Sequence of chain 1.D:
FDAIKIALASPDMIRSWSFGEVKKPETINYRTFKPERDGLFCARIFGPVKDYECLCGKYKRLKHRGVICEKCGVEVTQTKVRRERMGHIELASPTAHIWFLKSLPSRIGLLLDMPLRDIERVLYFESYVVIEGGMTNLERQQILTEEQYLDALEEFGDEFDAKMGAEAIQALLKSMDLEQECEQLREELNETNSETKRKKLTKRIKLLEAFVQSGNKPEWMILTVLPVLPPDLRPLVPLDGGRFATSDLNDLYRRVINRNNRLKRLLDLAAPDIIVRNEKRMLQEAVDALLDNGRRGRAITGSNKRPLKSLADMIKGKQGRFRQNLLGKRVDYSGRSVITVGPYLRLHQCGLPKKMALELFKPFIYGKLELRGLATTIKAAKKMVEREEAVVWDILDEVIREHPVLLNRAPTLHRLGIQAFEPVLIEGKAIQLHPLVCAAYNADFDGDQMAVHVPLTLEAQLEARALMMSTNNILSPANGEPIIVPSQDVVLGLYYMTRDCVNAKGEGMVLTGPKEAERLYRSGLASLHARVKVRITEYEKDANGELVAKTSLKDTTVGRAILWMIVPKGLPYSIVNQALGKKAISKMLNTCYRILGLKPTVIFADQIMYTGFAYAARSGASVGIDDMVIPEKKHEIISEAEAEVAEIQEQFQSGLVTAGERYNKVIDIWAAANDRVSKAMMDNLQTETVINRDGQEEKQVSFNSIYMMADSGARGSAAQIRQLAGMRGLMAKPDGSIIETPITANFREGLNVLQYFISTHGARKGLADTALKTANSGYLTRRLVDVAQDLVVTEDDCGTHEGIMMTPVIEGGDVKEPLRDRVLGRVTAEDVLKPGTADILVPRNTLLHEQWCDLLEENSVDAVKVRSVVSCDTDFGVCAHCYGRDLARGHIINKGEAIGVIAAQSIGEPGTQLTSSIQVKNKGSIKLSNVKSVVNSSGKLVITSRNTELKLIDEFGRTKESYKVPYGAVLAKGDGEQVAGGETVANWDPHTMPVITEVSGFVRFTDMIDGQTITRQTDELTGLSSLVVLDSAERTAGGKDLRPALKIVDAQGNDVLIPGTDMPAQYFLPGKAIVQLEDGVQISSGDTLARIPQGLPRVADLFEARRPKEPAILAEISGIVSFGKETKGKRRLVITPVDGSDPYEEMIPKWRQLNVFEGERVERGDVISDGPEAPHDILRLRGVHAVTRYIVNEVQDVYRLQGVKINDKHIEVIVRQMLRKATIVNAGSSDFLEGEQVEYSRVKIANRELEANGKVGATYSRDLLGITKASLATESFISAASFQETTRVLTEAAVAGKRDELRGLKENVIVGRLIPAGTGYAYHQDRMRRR

Binding-site contacts:
Ligand atom OP1 contacts residue GLN688 of chain 1.C at 3.5 Å (h-bond).
Ligand atom C5' contacts residue HIS1237 of chain 1.C at 3.8 Å.
Ligand atom C4 contacts residue ASP534 of chain 1.F at 3.9 Å.
Ligand atom OP1 contacts residue ILE572 of chain 1.C at 3.8 Å.
Ligand atom C2' contacts residue MG1 of chain 1.N at 3.4 Å.
Ligand atom O2' contacts residue ASP464 of chain 1.D at 2.7 Å (salt-bridge).
Ligand atom P contacts residue ASN568 of chain 1.C at 3.3 Å.
Ligand atom O3' contacts residue MG1 of chain 1.N at 2.0 Å.
Ligand atom O2' contacts residue ARG425 of chain 1.D at 2.9 Å (salt-bridge).
Ligand atom OP2 contacts residue ARG540 of chain 1.C at 3.8 Å.
Ligand atom C5' contacts residue ARG687 of chain 1.C at 3.7 Å.
Ligand atom C4' contacts residue MG1 of chain 1.N at 3.2 Å.
Ligand atom C3' contacts residue ASP464 of chain 1.D at 3.7 Å.
Ligand atom P contacts residue LYS1073 of chain 1.C at 3.5 Å.
Ligand atom C5 contacts residue ASP534 of chain 1.F at 3.6 Å.
Ligand atom OP2 contacts residue ASN568 of chain 1.C at 3.1 Å (h-bond).
Ligand atom O3' contacts residue GLN688 of chain 1.C at 3.5 Å (h-bond).
Ligand atom O5' contacts residue ARG540 of chain 1.C at 3.0 Å (salt-bridge).
Ligand atom O2' contacts residue MG1 of chain 1.N at 2.8 Å.
Ligand atom C4' contacts residue ASP464 of chain 1.D at 3.3 Å.
Ligand atom O3' contacts residue ASP462 of chain 1.D at 3.5 Å (salt-bridge).
Ligand atom O3' contacts residue LYS1065 of chain 1.C at 3.2 Å (salt-bridge).
Ligand atom OP1 contacts residue PRO564 of chain 1.C at 3.4 Å.
Ligand atom C5' contacts residue GLN510 of chain 1.C at 3.5 Å.
Ligand atom OP1 contacts residue LYS1073 of chain 1.C at 2.5 Å (salt-bridge).
Ligand atom O4' contacts residue ASP533 of chain 1.F at 3.8 Å.
Ligand atom C5' contacts residue ASP462 of chain 1.D at 3.8 Å.
Ligand atom OP1 contacts residue LYS1065 of chain 1.C at 3.2 Å (salt-bridge).
Ligand atom OP1 contacts residue ASN568 of chain 1.C at 2.9 Å (h-bond).
Ligand atom OP2 contacts residue LYS1073 of chain 1.C at 3.7 Å.
Ligand atom P contacts residue LYS1065 of chain 1.C at 3.9 Å.
Ligand atom OP2 contacts residue GLU565 of chain 1.C at 3.6 Å.
Ligand atom C4' contacts residue HIS1237 of chain 1.C at 3.7 Å.
Ligand atom C3' contacts residue MG1 of chain 1.N at 3.0 Å.
Ligand atom OP2 contacts residue ASN568 of chain 1.C at 3.7 Å.
Ligand atom N4 contacts residue ASP534 of chain 1.F at 3.7 Å.
Ligand atom O3' contacts residue ASP460 of chain 1.D at 3.7 Å.
Ligand atom O3' contacts residue ASP464 of chain 1.D at 3.6 Å (salt-bridge).
Ligand atom C2' contacts residue ASP464 of chain 1.D at 3.7 Å.
Ligand atom OP1 contacts residue ARG687 of chain 1.C at 3.7 Å.

Sequence of chain 1.C:
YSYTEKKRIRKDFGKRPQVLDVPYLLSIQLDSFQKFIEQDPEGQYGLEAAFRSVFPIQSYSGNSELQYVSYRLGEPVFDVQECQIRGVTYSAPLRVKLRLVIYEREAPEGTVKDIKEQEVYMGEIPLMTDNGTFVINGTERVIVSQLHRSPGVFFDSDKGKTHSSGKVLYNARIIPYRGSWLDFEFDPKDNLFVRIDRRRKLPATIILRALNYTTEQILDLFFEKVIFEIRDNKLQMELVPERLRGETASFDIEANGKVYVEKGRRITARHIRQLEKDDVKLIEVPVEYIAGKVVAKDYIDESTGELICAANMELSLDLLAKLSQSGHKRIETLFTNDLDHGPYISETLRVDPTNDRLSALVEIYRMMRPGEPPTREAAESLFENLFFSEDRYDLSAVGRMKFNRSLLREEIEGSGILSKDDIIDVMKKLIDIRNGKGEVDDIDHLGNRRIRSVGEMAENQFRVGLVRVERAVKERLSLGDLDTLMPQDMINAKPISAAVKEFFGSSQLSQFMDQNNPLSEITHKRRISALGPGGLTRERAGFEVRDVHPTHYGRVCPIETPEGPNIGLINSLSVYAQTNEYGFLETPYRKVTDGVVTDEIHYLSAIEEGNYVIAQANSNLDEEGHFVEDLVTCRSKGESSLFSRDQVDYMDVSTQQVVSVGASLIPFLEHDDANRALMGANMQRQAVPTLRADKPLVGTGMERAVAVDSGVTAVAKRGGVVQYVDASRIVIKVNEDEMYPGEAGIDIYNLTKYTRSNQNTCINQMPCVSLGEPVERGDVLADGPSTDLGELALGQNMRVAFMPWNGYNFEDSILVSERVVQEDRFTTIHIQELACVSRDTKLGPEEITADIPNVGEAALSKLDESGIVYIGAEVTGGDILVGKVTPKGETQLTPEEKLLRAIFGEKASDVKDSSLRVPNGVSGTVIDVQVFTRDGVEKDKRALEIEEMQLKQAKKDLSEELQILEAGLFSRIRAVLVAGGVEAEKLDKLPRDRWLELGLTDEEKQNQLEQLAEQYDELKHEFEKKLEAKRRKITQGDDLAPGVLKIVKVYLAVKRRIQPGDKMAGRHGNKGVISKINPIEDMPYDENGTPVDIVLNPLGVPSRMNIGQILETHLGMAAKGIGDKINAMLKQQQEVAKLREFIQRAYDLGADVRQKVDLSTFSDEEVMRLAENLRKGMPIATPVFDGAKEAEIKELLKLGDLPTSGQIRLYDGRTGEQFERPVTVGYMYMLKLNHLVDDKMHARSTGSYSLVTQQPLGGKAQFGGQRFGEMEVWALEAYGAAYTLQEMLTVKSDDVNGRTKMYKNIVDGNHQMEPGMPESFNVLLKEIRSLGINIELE

Sequence of chain 1.F:
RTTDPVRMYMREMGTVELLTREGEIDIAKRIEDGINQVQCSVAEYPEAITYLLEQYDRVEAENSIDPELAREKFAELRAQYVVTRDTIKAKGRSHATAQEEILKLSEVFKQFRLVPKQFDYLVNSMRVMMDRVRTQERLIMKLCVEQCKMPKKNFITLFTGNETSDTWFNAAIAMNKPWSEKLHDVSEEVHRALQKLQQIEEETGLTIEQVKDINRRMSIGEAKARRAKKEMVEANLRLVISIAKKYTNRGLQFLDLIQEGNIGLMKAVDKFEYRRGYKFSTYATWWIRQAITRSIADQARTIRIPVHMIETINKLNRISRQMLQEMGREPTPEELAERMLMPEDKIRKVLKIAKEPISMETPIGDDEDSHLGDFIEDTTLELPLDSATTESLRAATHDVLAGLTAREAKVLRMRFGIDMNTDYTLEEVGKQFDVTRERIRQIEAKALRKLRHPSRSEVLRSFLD

A small-molecule ligand and the protein it binds are described below.
Small molecule (SMILES): Nc1ccn([C@@H]2O[C@H](CO)[C@@H](O[P](=O)(O)OC[C@H]3O[C@@H](n4ccc(=O)[nH]c4=O)[C@H](O)[C@@H]3O[P](=O)(O)OC[C@H]3O[C@@H](n4ccc(N)nc4=O)[C@H](O)[C@@H]3O[P](=O)(O)OC[C@H]3O[C@@H](n4cnc5c(=O)nc(N)[nH]c54)[C@H](O)[C@@H]3O[P](=O)(O)OC[C@H]3O[C@@H](n4cnc5c(N)ncnc54)[C@H](O)[C@@H]3O)[C@H]2O)c(=O)n1